Binding-site contacts:
Ligand atom C6 contacts residue PRO175 of chain 2.C at 4.0 Å (hydrophobic).
Ligand atom C6 contacts residue ZN1 of chain 2.J at 2.9 Å.
Ligand atom C5 contacts residue GLY174 of chain 2.C at 3.9 Å.
Ligand atom C5 contacts residue GLU151 of chain 2.C at 3.8 Å.
Ligand atom O6B contacts residue ALA176 of chain 2.C at 3.1 Å (h-bond).
Ligand atom O3 contacts residue GLY121 of chain 2.B at 4.0 Å.
Ligand atom C5 contacts residue ZN1 of chain 2.J at 2.6 Å.
Ligand atom O5 contacts residue GLU151 of chain 2.C at 3.1 Å (salt-bridge).
Ligand atom O5 contacts residue PHE172 of chain 2.C at 4.2 Å.
Ligand atom C6 contacts residue GLY174 of chain 2.C at 3.4 Å.
Ligand atom C4 contacts residue ARG72 of chain 2.C at 3.1 Å.
Ligand atom O5 contacts residue GLN149 of chain 2.C at 2.7 Å (h-bond).
Ligand atom O6A contacts residue PRO175 of chain 2.C at 4.2 Å.
Ligand atom O6A contacts residue GLY174 of chain 2.C at 3.5 Å.
Ligand atom O6B contacts residue ASP177 of chain 2.C at 4.2 Å.
Ligand atom C4 contacts residue ZN1 of chain 2.J at 3.5 Å.
Ligand atom C6 contacts residue ASP177 of chain 2.C at 4.0 Å.
Ligand atom O3 contacts residue ARG72 of chain 2.C at 3.5 Å (salt-bridge).
Ligand atom O6A contacts residue ZN1 of chain 2.J at 2.3 Å.
Ligand atom O6A contacts residue ASP177 of chain 2.C at 3.0 Å (salt-bridge).
Ligand atom O6B contacts residue PRO175 of chain 2.C at 3.3 Å (h-bond).
Ligand atom C2 contacts residue LEU214 of chain 2.C at 4.2 Å (hydrophobic).
Ligand atom O5 contacts residue ARG72 of chain 2.C at 2.8 Å (salt-bridge).
Ligand atom O2 contacts residue LEU214 of chain 2.C at 3.6 Å.
Ligand atom C1 contacts residue VAL236 of chain 2.C at 4.2 Å (hydrophobic).
Ligand atom O6B contacts residue GLY174 of chain 2.C at 3.3 Å.
Ligand atom O6A contacts residue ALA176 of chain 2.C at 3.6 Å.
Ligand atom O6A contacts residue VAL120 of chain 2.B at 4.1 Å.
Ligand atom C3 contacts residue ARG72 of chain 2.C at 4.0 Å.
Ligand atom O5 contacts residue ZN1 of chain 2.J at 2.2 Å.
Ligand atom C6 contacts residue GLU151 of chain 2.C at 3.9 Å.
Ligand atom C1 contacts residue LEU214 of chain 2.C at 3.7 Å (hydrophobic).
Ligand atom O1B contacts residue LEU214 of chain 2.C at 3.8 Å.
Ligand atom C5 contacts residue GLN149 of chain 2.C at 3.9 Å.
Ligand atom C6 contacts residue ALA176 of chain 2.C at 3.7 Å (hydrophobic).
Ligand atom O6A contacts residue GLU151 of chain 2.C at 3.2 Å (salt-bridge).
Ligand atom O3 contacts residue LEU124 of chain 2.B at 3.3 Å.
Ligand atom C5 contacts residue ARG72 of chain 2.C at 3.4 Å.
Ligand atom O5 contacts residue GLY174 of chain 2.C at 3.7 Å.
Ligand atom O6B contacts residue ZN1 of chain 2.J at 4.1 Å.

Sequence of chain 2.C:
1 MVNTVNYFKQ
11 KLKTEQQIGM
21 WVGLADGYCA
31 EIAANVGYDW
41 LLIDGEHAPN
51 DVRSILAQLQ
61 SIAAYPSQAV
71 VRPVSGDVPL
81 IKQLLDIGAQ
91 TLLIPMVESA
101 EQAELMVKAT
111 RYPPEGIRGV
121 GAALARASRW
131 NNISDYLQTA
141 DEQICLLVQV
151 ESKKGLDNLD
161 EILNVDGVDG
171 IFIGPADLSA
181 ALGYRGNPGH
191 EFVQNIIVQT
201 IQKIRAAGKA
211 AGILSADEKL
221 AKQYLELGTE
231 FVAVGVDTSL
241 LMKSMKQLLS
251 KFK

Sequence of chain 2.B:
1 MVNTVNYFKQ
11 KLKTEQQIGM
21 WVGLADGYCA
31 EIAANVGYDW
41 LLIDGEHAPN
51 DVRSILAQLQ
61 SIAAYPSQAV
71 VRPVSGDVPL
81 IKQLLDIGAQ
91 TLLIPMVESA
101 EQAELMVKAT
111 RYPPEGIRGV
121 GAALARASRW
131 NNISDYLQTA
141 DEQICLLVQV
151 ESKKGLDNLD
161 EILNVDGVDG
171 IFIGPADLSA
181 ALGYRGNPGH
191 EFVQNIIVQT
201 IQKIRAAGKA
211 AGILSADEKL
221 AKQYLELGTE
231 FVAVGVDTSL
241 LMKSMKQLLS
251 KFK

A protein and the small-molecule ligand that binds it are described below.
Small molecule (SMILES): O=C(O)C(=O)C[C@H](O)[C@H](O)CO